Sequence of chain 2.A:
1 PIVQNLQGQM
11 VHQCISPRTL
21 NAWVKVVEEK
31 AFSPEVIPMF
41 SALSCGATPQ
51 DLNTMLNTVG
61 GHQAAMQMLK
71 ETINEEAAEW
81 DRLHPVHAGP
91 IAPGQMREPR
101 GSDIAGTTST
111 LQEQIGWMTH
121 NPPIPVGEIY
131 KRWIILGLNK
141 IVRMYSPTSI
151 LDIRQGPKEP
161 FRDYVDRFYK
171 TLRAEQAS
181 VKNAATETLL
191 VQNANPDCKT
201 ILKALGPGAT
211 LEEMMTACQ

Binding-site contacts:
Ligand atom O10 contacts residue ASN57 of chain 2.A at 3.2 Å (h-bond).
Ligand atom C17 contacts residue EDO1 of chain 2.C at 3.9 Å.
Ligand atom C02 contacts residue LYS70 of chain 2.A at 3.8 Å.
Ligand atom N11 contacts residue TYR130 of chain 2.A at 3.8 Å.
Ligand atom C09 contacts residue ASN53 of chain 2.A at 3.5 Å.
Ligand atom C17 contacts residue LYS70 of chain 2.A at 3.6 Å.
Ligand atom C03 contacts residue LEU69 of chain 2.A at 3.9 Å (hydrophobic).
Ligand atom C16 contacts residue LYS70 of chain 2.A at 3.8 Å.
Ligand atom C15 contacts residue LYS70 of chain 2.A at 3.8 Å.
Ligand atom C05 contacts residue TYR130 of chain 2.A at 4.0 Å (hydrophobic).
Ligand atom C04 contacts residue LEU56 of chain 2.A at 3.9 Å (hydrophobic).
Ligand atom C17 contacts residue ASN74 of chain 2.A at 3.4 Å.
Ligand atom C07 contacts residue ASN57 of chain 2.A at 3.5 Å.
Ligand atom C16 contacts residue ASN74 of chain 2.A at 3.6 Å.
Ligand atom C07 contacts residue LYS70 of chain 2.A at 3.8 Å.
Ligand atom C14 contacts residue THR107 of chain 2.A at 3.9 Å.
Ligand atom C12 contacts residue THR107 of chain 2.A at 3.9 Å.
Ligand atom C09 contacts residue ASN57 of chain 2.A at 3.5 Å.
Ligand atom C12 contacts residue TYR130 of chain 2.A at 3.2 Å (hydrophobic).
Ligand atom C04 contacts residue MET66 of chain 2.A at 3.8 Å (hydrophobic).
Ligand atom C04 contacts residue LEU69 of chain 2.A at 3.7 Å (hydrophobic).
Ligand atom C03 contacts residue LYS70 of chain 2.A at 3.8 Å.
Ligand atom BR01 contacts residue LEU56 of chain 2.A at 3.6 Å.
Ligand atom C13 contacts residue THR107 of chain 2.A at 3.9 Å.
Ligand atom C06 contacts residue LYS70 of chain 2.A at 4.0 Å.
Ligand atom C12 contacts residue ASN53 of chain 2.A at 3.2 Å.
Ligand atom C02 contacts residue ASN57 of chain 2.A at 3.9 Å.
Ligand atom BR01 contacts residue MET66 of chain 2.A at 3.9 Å.
Ligand atom C02 contacts residue LEU56 of chain 2.A at 3.9 Å (hydrophobic).
Ligand atom C18 contacts residue ILE73 of chain 2.A at 3.6 Å (hydrophobic).
Ligand atom C04 contacts residue LYS70 of chain 2.A at 3.5 Å.
Ligand atom N08 contacts residue ASN57 of chain 2.A at 2.5 Å (h-bond).
Ligand atom N11 contacts residue ASN53 of chain 2.A at 3.2 Å (h-bond).
Ligand atom C05 contacts residue ILE73 of chain 2.A at 3.4 Å (hydrophobic).
Ligand atom C03 contacts residue MET66 of chain 2.A at 3.4 Å (hydrophobic).
Ligand atom C17 contacts residue ILE73 of chain 2.A at 4.0 Å (hydrophobic).
Ligand atom C05 contacts residue LYS70 of chain 2.A at 3.5 Å.
Ligand atom O10 contacts residue ASN53 of chain 2.A at 3.6 Å.
Ligand atom C04 contacts residue ILE73 of chain 2.A at 3.7 Å (hydrophobic).
Ligand atom BR01 contacts residue ASN57 of chain 2.A at 3.2 Å.

The small molecule below binds the protein below.
Small molecule (SMILES): O=c1[nH]c2c(Br)cccc2n1Cc1ccccc1